The protein below binds the small molecule below.
Small molecule (SMILES): CCCc1ccc(Oc2ccccc2)c(O)c1

Binding-site contacts:
Ligand atom C13 contacts residue ALA121 of chain 1.B at 3.8 Å (hydrophobic).
Ligand atom C15 contacts residue PHE230 of chain 1.B at 4.0 Å (hydrophobic).
Ligand atom C1 contacts residue TYR183 of chain 1.B at 3.5 Å (hydrophobic).
Ligand atom C12 contacts residue ALA123 of chain 1.B at 4.1 Å (hydrophobic).
Ligand atom C12 contacts residue ALA121 of chain 1.B at 3.6 Å (hydrophobic).
Ligand atom O7 contacts residue NAP1 of chain 1.M at 3.3 Å.
Ligand atom C8 contacts residue SER223 of chain 1.B at 3.6 Å.
Ligand atom C15 contacts residue TYR173 of chain 1.B at 4.0 Å (hydrophobic).
Ligand atom C11 contacts residue LEU128 of chain 1.B at 4.0 Å (hydrophobic).
Ligand atom C4 contacts residue NAP1 of chain 1.M at 3.5 Å.
Ligand atom C10 contacts residue MET186 of chain 1.B at 4.0 Å (hydrophobic).
Ligand atom C1 contacts residue NAP1 of chain 1.M at 3.4 Å.
Ligand atom O17 contacts residue NAP1 of chain 1.M at 2.5 Å (h-bond).
Ligand atom O7 contacts residue SER223 of chain 1.B at 3.5 Å.
Ligand atom C13 contacts residue SER223 of chain 1.B at 3.4 Å.
Ligand atom C6 contacts residue NAP1 of chain 1.M at 3.4 Å.
Ligand atom C6 contacts residue TYR183 of chain 1.B at 3.5 Å (hydrophobic).
Ligand atom O17 contacts residue LYS190 of chain 1.B at 3.7 Å.
Ligand atom C16 contacts residue ILE233 of chain 1.B at 3.9 Å (hydrophobic).
Ligand atom C14 contacts residue TYR173 of chain 1.B at 4.0 Å (hydrophobic).
Ligand atom C4 contacts residue SER223 of chain 1.B at 4.1 Å.
Ligand atom O17 contacts residue TYR183 of chain 1.B at 2.8 Å (h-bond).
Ligand atom C5 contacts residue NAP1 of chain 1.M at 3.5 Å.
Ligand atom C4 contacts residue ALA224 of chain 1.B at 3.7 Å (hydrophobic).
Ligand atom C16 contacts residue TYR173 of chain 1.B at 3.6 Å (hydrophobic).
Ligand atom C12 contacts residue SER223 of chain 1.B at 4.0 Å.
Ligand atom C15 contacts residue VAL227 of chain 1.B at 4.0 Å (hydrophobic).
Ligand atom C12 contacts residue MET186 of chain 1.B at 4.0 Å (hydrophobic).
Ligand atom C3 contacts residue NAP1 of chain 1.M at 3.2 Å.
Ligand atom C11 contacts residue MET186 of chain 1.B at 3.5 Å (hydrophobic).
Ligand atom C11 contacts residue ALA123 of chain 1.B at 3.7 Å (hydrophobic).
Ligand atom C8 contacts residue NAP1 of chain 1.M at 3.9 Å.
Ligand atom C3 contacts residue ALA224 of chain 1.B at 3.8 Å (hydrophobic).
Ligand atom C12 contacts residue PHE122 of chain 1.B at 3.7 Å (hydrophobic).
Ligand atom C14 contacts residue NAP1 of chain 1.M at 3.4 Å.
Ligand atom C10 contacts residue LEU128 of chain 1.B at 4.0 Å (hydrophobic).
Ligand atom C9 contacts residue VAL227 of chain 1.B at 4.1 Å (hydrophobic).
Ligand atom C16 contacts residue PHE230 of chain 1.B at 3.8 Å (hydrophobic).
Ligand atom C2 contacts residue NAP1 of chain 1.M at 3.3 Å.
Ligand atom C1 contacts residue TYR173 of chain 1.B at 4.0 Å (hydrophobic).

Sequence of chain 1.B:
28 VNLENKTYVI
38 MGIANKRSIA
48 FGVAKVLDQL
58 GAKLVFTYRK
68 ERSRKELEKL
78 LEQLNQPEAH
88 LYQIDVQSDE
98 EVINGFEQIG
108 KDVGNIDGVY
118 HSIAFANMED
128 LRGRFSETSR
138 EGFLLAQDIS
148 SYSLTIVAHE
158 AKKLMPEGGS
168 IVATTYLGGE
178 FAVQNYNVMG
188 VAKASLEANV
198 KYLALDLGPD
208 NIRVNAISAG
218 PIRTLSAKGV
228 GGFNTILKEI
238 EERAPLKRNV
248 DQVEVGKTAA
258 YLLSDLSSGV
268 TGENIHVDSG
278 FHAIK